Sequence of chain 1.C:
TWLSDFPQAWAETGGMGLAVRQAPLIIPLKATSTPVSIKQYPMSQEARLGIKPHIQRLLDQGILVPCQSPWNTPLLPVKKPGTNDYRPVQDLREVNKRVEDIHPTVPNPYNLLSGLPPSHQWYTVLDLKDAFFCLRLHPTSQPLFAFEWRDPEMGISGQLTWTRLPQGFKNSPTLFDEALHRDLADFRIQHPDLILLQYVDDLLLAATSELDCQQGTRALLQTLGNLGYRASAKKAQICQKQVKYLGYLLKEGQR

A protein and the small-molecule ligand that binds it are described below.
Small molecule (SMILES): Cc1cn([C@H]2C[C@H](O[P](=O)(O)OC[C@H]3O[C@@H](n4cc(C)c(=O)[nH]c4=O)C[C@@H]3O[P](=O)(O)OC[C@H]3O[C@@H](n4ccc(N)nc4=O)C[C@@H]3O[P](=O)(O)OC[C@H]3O[C@@H](n4cnc5c(N)ncnc54)C[C@@H]3O[P](=O)(O)OC[C@H]3O[C@@H](n4cnc5c(N)ncnc54)C[C@@H]3O[P](=O)(O)OC[C@H]3O[C@@H](n4cnc5c(=O)nc(N)[nH]c54)C[C@@H]3O)[C@@H](CO[P](=O)(O)O[C@H]3C[C@H](n4cnc5c(N)ncnc54)O[C@@H]3CO[P](=O)(O)O[C@H]3C[C@H](n4ccc(N)nc4=O)O[C@@H]3COP(=O)=O)O2)c(=O)[nH]c1=O

Binding-site contacts:
Ligand atom O3' contacts residue GLY168 of chain 1.C at 2.9 Å (h-bond).
Ligand atom O2 contacts residue DA6 of chain 1.A at 3.1 Å.
Ligand atom C4 contacts residue DG8 of chain 1.A at 3.2 Å.
Ligand atom O3' contacts residue LEU92 of chain 1.C at 3.0 Å (h-bond).
Ligand atom O4 contacts residue DA6 of chain 1.A at 3.0 Å (h-bond).
Ligand atom N2 contacts residue ARG93 of chain 1.C at 3.2 Å (salt-bridge).
Ligand atom OP2 contacts residue DG8 of chain 2.A at 2.5 Å (h-bond).
Ligand atom C2 contacts residue DG8 of chain 1.A at 3.1 Å.
Ligand atom N1 contacts residue DC1 of chain 1.A at 2.8 Å (h-bond).
Ligand atom C2 contacts residue LEU76 of chain 1.C at 3.1 Å (hydrophobic).
Ligand atom C2 contacts residue DG4 of chain 1.A at 3.2 Å.
Ligand atom N3 contacts residue DG4 of chain 1.A at 2.7 Å (h-bond).
Ligand atom O5' contacts residue DG8 of chain 2.A at 2.5 Å (h-bond).
Ligand atom N6 contacts residue DT2 of chain 1.A at 2.9 Å (h-bond).
Ligand atom C2 contacts residue DG4 of chain 1.A at 3.0 Å.
Ligand atom N6 contacts residue DT7 of chain 1.A at 3.1 Å (h-bond).
Ligand atom N3 contacts residue DG8 of chain 1.A at 3.3 Å (h-bond).
Ligand atom O2 contacts residue DG8 of chain 2.A at 3.2 Å.
Ligand atom N1 contacts residue LEU76 of chain 1.C at 2.9 Å.
Ligand atom O6 contacts residue DC1 of chain 1.A at 2.7 Å (h-bond).
Ligand atom N1 contacts residue DT7 of chain 1.A at 3.0 Å (h-bond).
Ligand atom P contacts residue DG8 of chain 2.A at 1.6 Å.
Ligand atom N3 contacts residue DG4 of chain 1.A at 3.2 Å (h-bond).
Ligand atom N3 contacts residue DA6 of chain 1.A at 2.7 Å (h-bond).
Ligand atom N2 contacts residue DC1 of chain 1.A at 2.9 Å (h-bond).
Ligand atom N1 contacts residue DG4 of chain 1.A at 3.3 Å (h-bond).
Ligand atom C2 contacts residue DT3 of chain 1.A at 3.2 Å.
Ligand atom O4' contacts residue DG8 of chain 2.A at 3.3 Å (h-bond).
Ligand atom O2 contacts residue DG8 of chain 1.A at 2.6 Å (h-bond).
Ligand atom C5' contacts residue DG8 of chain 2.A at 3.0 Å.
Ligand atom N6 contacts residue DT3 of chain 1.A at 3.0 Å (h-bond).
Ligand atom N4 contacts residue DG4 of chain 1.A at 2.8 Å (h-bond).
Ligand atom N3 contacts residue DA5 of chain 1.A at 3.2 Å (h-bond).
Ligand atom OP1 contacts residue DG8 of chain 2.A at 2.5 Å (h-bond).
Ligand atom N1 contacts residue DT2 of chain 1.A at 2.6 Å (h-bond).
Ligand atom N3 contacts residue DG8 of chain 1.A at 2.8 Å (h-bond).
Ligand atom N1 contacts residue DT3 of chain 1.A at 2.7 Å (h-bond).
Ligand atom N2 contacts residue ASP91 of chain 1.C at 3.0 Å (salt-bridge).
Ligand atom O2 contacts residue DG4 of chain 1.A at 2.6 Å (h-bond).
Ligand atom N4 contacts residue DG8 of chain 1.A at 2.9 Å (h-bond).